The protein below binds the small molecule below.
Small molecule (SMILES): CSCC[C@@H](C=O)NC(=O)[C@@H](NC(=O)[C@H](C)NC(=O)[C@H](Cc1ccccc1)NC(=O)[C@H](CC(N)=O)NC(=O)[C@H](CO)NC(=O)[C@@H]1CCCN1C(=O)CNC(=O)[C@@H](N)CCCCN)[C@@H](C)O

Binding-site contacts:
Ligand atom OD1 contacts residue GLN70 of chain 1.G at 3.0 Å (h-bond).
Ligand atom O contacts residue TYR159 of chain 1.G at 2.5 Å (h-bond).
Ligand atom ND2 contacts residue GLN97 of chain 1.G at 3.0 Å (h-bond).
Ligand atom O contacts residue TRP73 of chain 1.G at 2.9 Å (h-bond).
Ligand atom CE contacts residue PHE116 of chain 1.G at 3.3 Å (hydrophobic).
Ligand atom CB contacts residue TRP73 of chain 1.G at 3.3 Å (hydrophobic).
Ligand atom N contacts residue TYR7 of chain 1.G at 3.0 Å (h-bond).
Ligand atom OD1 contacts residue GLN97 of chain 1.G at 3.1 Å (h-bond).
Ligand atom O contacts residue LYS66 of chain 1.G at 3.0 Å (salt-bridge).
Ligand atom CA contacts residue TYR156 of chain 1.G at 3.5 Å (hydrophobic).
Ligand atom CA contacts residue TYR7 of chain 1.G at 3.2 Å (hydrophobic).
Ligand atom C contacts residue TRP73 of chain 1.G at 3.5 Å (hydrophobic).
Ligand atom O contacts residue TRP73 of chain 1.G at 3.1 Å.
Ligand atom CG contacts residue GLU63 of chain 1.G at 3.2 Å.
Ligand atom N contacts residue TYR156 of chain 1.G at 3.0 Å (h-bond).
Ligand atom CG contacts residue SER77 of chain 1.G at 3.3 Å.
Ligand atom N contacts residue SER77 of chain 1.G at 3.1 Å (h-bond).
Ligand atom CD contacts residue GLU63 of chain 1.G at 3.0 Å.
Ligand atom N contacts residue GLN70 of chain 1.G at 2.9 Å (h-bond).
Ligand atom CD contacts residue GLU9 of chain 1.G at 3.4 Å.
Ligand atom N contacts residue TYR171 of chain 1.G at 3.0 Å (h-bond).
Ligand atom CE2 contacts residue HIS155 of chain 1.G at 3.3 Å.
Ligand atom O contacts residue LYS146 of chain 1.G at 3.1 Å (salt-bridge).
Ligand atom CZ contacts residue HIS155 of chain 1.G at 3.2 Å.
Ligand atom C contacts residue TYR159 of chain 1.G at 3.4 Å (hydrophobic).
Ligand atom O contacts residue THR143 of chain 1.G at 2.8 Å (h-bond).
Ligand atom OG1 contacts residue ASN80 of chain 1.G at 3.3 Å (h-bond).
Ligand atom ND2 contacts residue TRP73 of chain 1.G at 3.0 Å.
Ligand atom O contacts residue GLN70 of chain 1.G at 3.4 Å (h-bond).
Ligand atom O contacts residue TRP147 of chain 1.G at 2.8 Å (h-bond).
Ligand atom OG1 contacts residue LYS146 of chain 1.G at 2.8 Å (salt-bridge).
Ligand atom CB contacts residue TRP147 of chain 1.G at 3.4 Å (hydrophobic).
Ligand atom CD contacts residue GLU163 of chain 1.G at 3.3 Å.
Ligand atom C contacts residue TYR159 of chain 1.G at 3.4 Å (hydrophobic).
Ligand atom C contacts residue TYR7 of chain 1.G at 3.5 Å (hydrophobic).
Ligand atom C contacts residue TYR84 of chain 1.G at 3.0 Å (hydrophobic).
Ligand atom O contacts residue TYR84 of chain 1.G at 2.4 Å (h-bond).
Ligand atom CA contacts residue TYR159 of chain 1.G at 3.2 Å (hydrophobic).
Ligand atom CE1 contacts residue HIS155 of chain 1.G at 3.4 Å.
Ligand atom O contacts residue TRP147 of chain 1.G at 3.3 Å (h-bond).

Sequence of chain 1.G:
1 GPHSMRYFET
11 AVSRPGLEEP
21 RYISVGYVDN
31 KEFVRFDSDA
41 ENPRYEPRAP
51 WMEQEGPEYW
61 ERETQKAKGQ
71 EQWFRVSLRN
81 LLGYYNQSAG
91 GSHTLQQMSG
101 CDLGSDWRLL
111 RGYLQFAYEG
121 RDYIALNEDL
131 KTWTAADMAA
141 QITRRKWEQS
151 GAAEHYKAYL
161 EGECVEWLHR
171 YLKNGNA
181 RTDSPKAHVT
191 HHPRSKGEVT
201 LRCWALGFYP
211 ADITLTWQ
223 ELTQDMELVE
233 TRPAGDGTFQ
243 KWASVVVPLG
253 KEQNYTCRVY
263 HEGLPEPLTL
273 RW